The small molecule below binds the protein below.
Small molecule (SMILES): CC(C)CCC[C@@H](C)[C@H]1CC[C@H]2[C@@H]3CC=C4C[C@@H](OC(=O)CCC(=O)O)CC[C@]4(C)[C@H]3CC[C@]12C

Binding-site contacts:
Ligand atom CAU contacts residue VAL737 of chain 1.C at 3.5 Å (hydrophobic).
Ligand atom CBC contacts residue TRP677 of chain 1.C at 3.6 Å (hydrophobic).
Ligand atom CAM contacts residue LEU847 of chain 1.C at 3.8 Å (hydrophobic).
Ligand atom OAG contacts residue TRP677 of chain 1.C at 1.3 Å.
Ligand atom CAI contacts residue PHE730 of chain 1.C at 3.9 Å (hydrophobic).
Ligand atom CBE contacts residue ILE738 of chain 1.C at 4.0 Å (hydrophobic).
Ligand atom CAM contacts residue TRP677 of chain 1.C at 3.2 Å (hydrophobic).
Ligand atom CAP contacts residue ILE691 of chain 1.C at 3.9 Å (hydrophobic).
Ligand atom OAH contacts residue TRP677 of chain 1.C at 3.6 Å.
Ligand atom CAT contacts residue PHE733 of chain 1.C at 3.4 Å (hydrophobic).
Ligand atom CAU contacts residue 9PE1 of chain 1.U at 3.8 Å.
Ligand atom CAK contacts residue ILE691 of chain 1.C at 3.6 Å (hydrophobic).
Ligand atom CAC contacts residue 9PE1 of chain 1.U at 3.5 Å.
Ligand atom CAV contacts residue 9PE1 of chain 1.U at 2.7 Å.
Ligand atom CBB contacts residue 9PE1 of chain 1.U at 3.8 Å.
Ligand atom CBC contacts residue PHE730 of chain 1.C at 4.0 Å (hydrophobic).
Ligand atom CAC contacts residue ILE741 of chain 1.C at 3.7 Å (hydrophobic).
Ligand atom CAQ contacts residue ILE691 of chain 1.C at 3.7 Å (hydrophobic).
Ligand atom CBC contacts residue 9PE1 of chain 1.U at 4.0 Å.
Ligand atom OAH contacts residue VAL996 of chain 1.C at 3.4 Å.
Ligand atom CAZ contacts residue 9PE1 of chain 1.U at 3.4 Å.
Ligand atom CAL contacts residue TRP677 of chain 1.C at 3.7 Å (hydrophobic).
Ligand atom OAG contacts residue PHE730 of chain 1.C at 4.0 Å.
Ligand atom OAH contacts residue LEU847 of chain 1.C at 3.7 Å.
Ligand atom CAX contacts residue TRP677 of chain 1.C at 3.8 Å (hydrophobic).
Ligand atom OAH contacts residue ARG992 of chain 1.C at 4.1 Å.
Ligand atom OAW contacts residue 9PE1 of chain 1.U at 3.3 Å (h-bond).
Ligand atom CAD contacts residue 9PE1 of chain 1.U at 3.2 Å.
Ligand atom CAP contacts residue ILE738 of chain 1.C at 3.9 Å (hydrophobic).
Ligand atom CAK contacts residue SER734 of chain 1.C at 3.8 Å.
Ligand atom CAJ contacts residue 9PE1 of chain 1.U at 3.8 Å.
Ligand atom CAR contacts residue PHE733 of chain 1.C at 4.0 Å (hydrophobic).
Ligand atom CAY contacts residue TRP677 of chain 1.C at 2.4 Å (hydrophobic).
Ligand atom CAD contacts residue SER844 of chain 1.C at 3.5 Å.
Ligand atom CAE contacts residue 9PE1 of chain 1.U at 3.4 Å.
Ligand atom OAF contacts residue ARG992 of chain 1.C at 2.3 Å (salt-bridge).
Ligand atom OAW contacts residue TRP677 of chain 1.C at 3.4 Å.
Ligand atom CAX contacts residue ARG992 of chain 1.C at 3.5 Å.
Ligand atom CAR contacts residue TRP677 of chain 1.C at 3.6 Å (hydrophobic).
Ligand atom CAS contacts residue 9PE1 of chain 1.U at 4.1 Å.

Sequence of chain 1.C:
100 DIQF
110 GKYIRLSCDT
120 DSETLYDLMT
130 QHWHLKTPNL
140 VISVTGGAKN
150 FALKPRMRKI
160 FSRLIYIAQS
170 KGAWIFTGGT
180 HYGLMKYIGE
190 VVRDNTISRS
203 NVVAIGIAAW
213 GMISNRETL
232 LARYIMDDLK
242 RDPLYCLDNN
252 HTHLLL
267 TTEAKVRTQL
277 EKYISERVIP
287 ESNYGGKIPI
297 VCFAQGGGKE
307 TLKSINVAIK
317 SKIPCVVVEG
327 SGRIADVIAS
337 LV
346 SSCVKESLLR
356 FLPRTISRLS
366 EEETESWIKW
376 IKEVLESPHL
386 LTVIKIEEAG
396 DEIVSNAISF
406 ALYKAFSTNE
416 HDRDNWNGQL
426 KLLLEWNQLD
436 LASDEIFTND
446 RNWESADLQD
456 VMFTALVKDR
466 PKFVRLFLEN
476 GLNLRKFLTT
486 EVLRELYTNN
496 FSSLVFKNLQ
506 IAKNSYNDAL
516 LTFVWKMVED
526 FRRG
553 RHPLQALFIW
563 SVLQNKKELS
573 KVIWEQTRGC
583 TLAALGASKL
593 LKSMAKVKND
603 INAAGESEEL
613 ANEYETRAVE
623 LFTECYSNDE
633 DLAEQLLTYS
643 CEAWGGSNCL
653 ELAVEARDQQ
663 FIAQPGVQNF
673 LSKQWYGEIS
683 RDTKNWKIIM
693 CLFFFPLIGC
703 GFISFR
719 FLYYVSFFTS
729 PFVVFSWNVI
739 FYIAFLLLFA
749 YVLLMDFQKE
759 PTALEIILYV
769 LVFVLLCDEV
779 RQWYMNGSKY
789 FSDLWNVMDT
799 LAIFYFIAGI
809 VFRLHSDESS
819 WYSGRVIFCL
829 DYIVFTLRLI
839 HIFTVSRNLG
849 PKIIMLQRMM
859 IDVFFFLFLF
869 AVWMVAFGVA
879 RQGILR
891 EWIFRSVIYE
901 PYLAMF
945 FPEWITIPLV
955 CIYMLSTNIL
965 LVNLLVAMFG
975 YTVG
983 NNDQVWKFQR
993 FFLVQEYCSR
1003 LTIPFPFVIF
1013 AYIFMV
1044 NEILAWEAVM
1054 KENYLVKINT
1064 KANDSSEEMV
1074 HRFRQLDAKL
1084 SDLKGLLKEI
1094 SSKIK